Sequence of chain 3.A:
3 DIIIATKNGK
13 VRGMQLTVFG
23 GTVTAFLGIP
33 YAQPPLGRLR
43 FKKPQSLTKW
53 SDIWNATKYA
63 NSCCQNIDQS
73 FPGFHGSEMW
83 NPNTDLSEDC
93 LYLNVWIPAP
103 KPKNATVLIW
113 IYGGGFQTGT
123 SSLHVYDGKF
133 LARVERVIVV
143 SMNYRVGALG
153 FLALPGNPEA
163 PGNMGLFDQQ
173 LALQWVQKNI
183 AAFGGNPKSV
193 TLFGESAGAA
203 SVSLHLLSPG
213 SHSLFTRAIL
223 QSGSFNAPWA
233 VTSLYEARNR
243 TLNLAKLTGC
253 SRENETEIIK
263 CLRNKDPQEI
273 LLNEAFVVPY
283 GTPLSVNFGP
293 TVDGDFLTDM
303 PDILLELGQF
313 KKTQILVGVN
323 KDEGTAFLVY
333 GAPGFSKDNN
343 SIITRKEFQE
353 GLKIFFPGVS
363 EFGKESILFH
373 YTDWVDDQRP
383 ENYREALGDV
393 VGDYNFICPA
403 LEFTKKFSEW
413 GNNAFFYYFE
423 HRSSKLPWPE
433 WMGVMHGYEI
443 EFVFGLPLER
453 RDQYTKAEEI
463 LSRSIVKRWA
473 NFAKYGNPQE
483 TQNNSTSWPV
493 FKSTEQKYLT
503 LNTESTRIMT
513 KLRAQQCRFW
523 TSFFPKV

Binding-site contacts:
Ligand atom C8 contacts residue ASN341 of chain 3.A at 3.3 Å.
Ligand atom C1 contacts residue GLY336 of chain 3.A at 4.2 Å.
Ligand atom C5 contacts residue PHE337 of chain 3.A at 4.3 Å (hydrophobic).
Ligand atom C1 contacts residue ASN341 of chain 3.A at 1.4 Å.
Ligand atom O4 contacts residue GLY336 of chain 3.A at 4.3 Å.
Ligand atom C2 contacts residue ASN341 of chain 3.A at 2.6 Å.
Ligand atom N2 contacts residue ASN341 of chain 3.A at 3.2 Å (h-bond).
Ligand atom C8 contacts residue GLY336 of chain 3.A at 3.7 Å.
Ligand atom O5 contacts residue SER338 of chain 3.A at 3.5 Å.
Ligand atom C3 contacts residue ASN341 of chain 3.A at 3.9 Å.
Ligand atom O7 contacts residue PRO335 of chain 3.A at 3.3 Å.
Ligand atom O5 contacts residue ASN341 of chain 3.A at 2.3 Å (h-bond).
Ligand atom O5 contacts residue SER338 of chain 3.A at 4.1 Å.
Ligand atom C1 contacts residue SER338 of chain 3.A at 3.8 Å.
Ligand atom C6 contacts residue SER338 of chain 3.A at 3.9 Å.
Ligand atom O7 contacts residue GLY336 of chain 3.A at 3.2 Å (h-bond).
Ligand atom C5 contacts residue ASN341 of chain 3.A at 4.3 Å.
Ligand atom C8 contacts residue ALA334 of chain 3.A at 4.1 Å (hydrophobic).
Ligand atom C7 contacts residue GLY336 of chain 3.A at 3.5 Å.
Ligand atom C6 contacts residue ASN341 of chain 3.A at 4.0 Å.
Ligand atom C5 contacts residue GLY336 of chain 3.A at 4.2 Å.
Ligand atom C7 contacts residue ASN341 of chain 3.A at 3.3 Å.
Ligand atom C3 contacts residue GLY336 of chain 3.A at 4.1 Å.
Ligand atom C8 contacts residue PRO335 of chain 3.A at 4.2 Å (hydrophobic).
Ligand atom N2 contacts residue GLY336 of chain 3.A at 4.4 Å.
Ligand atom O7 contacts residue ASN341 of chain 3.A at 4.1 Å.
Ligand atom C7 contacts residue PRO335 of chain 3.A at 4.1 Å (hydrophobic).
Ligand atom C5 contacts residue ASN341 of chain 3.A at 3.6 Å.
Ligand atom C6 contacts residue SER338 of chain 3.A at 4.4 Å.
Ligand atom C8 contacts residue PHE337 of chain 3.A at 3.6 Å (hydrophobic).
Ligand atom C5 contacts residue SER338 of chain 3.A at 4.0 Å.
Ligand atom O7 contacts residue ASN342 of chain 3.A at 3.9 Å.
Ligand atom C6 contacts residue PHE337 of chain 3.A at 3.9 Å (hydrophobic).
Ligand atom C4 contacts residue ASN341 of chain 3.A at 4.2 Å.

The small molecule below binds the protein below.
Small molecule (SMILES): CC(=O)N[C@H]1[C@H](O[C@H]2[C@H](O)[C@@H](NC(C)=O)CO[C@@H]2CO[C@H]2O[C@@H](C)[C@@H](O)[C@@H](O)[C@@H]2O)O[C@H](CO)[C@@H](O)[C@@H]1O